The small molecule below binds the protein below.
Small molecule (SMILES): CC(=O)N[C@@H]1[C@@H](O)[C@H](O)[C@@H](CO)O[C@H]1O

Sequence of chain 1.A:
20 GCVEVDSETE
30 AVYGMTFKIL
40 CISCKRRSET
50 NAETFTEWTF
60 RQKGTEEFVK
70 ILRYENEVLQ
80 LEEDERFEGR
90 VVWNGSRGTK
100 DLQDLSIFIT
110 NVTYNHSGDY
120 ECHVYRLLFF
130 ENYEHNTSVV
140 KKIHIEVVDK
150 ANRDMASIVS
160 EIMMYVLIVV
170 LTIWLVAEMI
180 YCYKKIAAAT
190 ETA

Binding-site contacts:
Ligand atom O7 contacts residue THR109 of chain 1.A at 4.3 Å.
Ligand atom C8 contacts residue GLY33 of chain 1.A at 3.4 Å.
Ligand atom N2 contacts residue GLY33 of chain 1.A at 3.1 Å (h-bond).
Ligand atom O7 contacts residue ASN110 of chain 1.A at 3.1 Å (h-bond).
Ligand atom N2 contacts residue ASN110 of chain 1.A at 2.9 Å (h-bond).
Ligand atom C7 contacts residue ASN110 of chain 1.A at 3.3 Å.
Ligand atom O7 contacts residue GLY33 of chain 1.A at 4.2 Å.
Ligand atom O5 contacts residue ASN110 of chain 1.A at 2.4 Å (h-bond).
Ligand atom C3 contacts residue ASN110 of chain 1.A at 3.8 Å.
Ligand atom C5 contacts residue ASN110 of chain 1.A at 3.7 Å.
Ligand atom C2 contacts residue GLY33 of chain 1.A at 4.3 Å.
Ligand atom C1 contacts residue GLY33 of chain 1.A at 4.3 Å.
Ligand atom C2 contacts residue ASN110 of chain 1.A at 2.5 Å.
Ligand atom C4 contacts residue ASN110 of chain 1.A at 4.2 Å.
Ligand atom C7 contacts residue GLY33 of chain 1.A at 3.4 Å.
Ligand atom C1 contacts residue ASN110 of chain 1.A at 1.4 Å.